Binding-site contacts:
Ligand atom O2 contacts residue PRO44 of chain 1.A at 3.5 Å.
Ligand atom O4 contacts residue SER130 of chain 1.A at 3.0 Å (h-bond).
Ligand atom C1 contacts residue MET131 of chain 1.A at 3.8 Å (hydrophobic).
Ligand atom O5 contacts residue MET131 of chain 1.A at 4.2 Å.
Ligand atom C3 contacts residue ASP134 of chain 1.A at 4.5 Å.
Ligand atom C4 contacts residue ILE41 of chain 1.A at 4.4 Å (hydrophobic).
Ligand atom C2 contacts residue CA1 of chain 1.D at 3.8 Å.
Ligand atom C4 contacts residue CA1 of chain 1.D at 3.2 Å.
Ligand atom C2 contacts residue SER130 of chain 1.A at 3.4 Å.
Ligand atom O4 contacts residue GLY132 of chain 1.A at 2.8 Å (h-bond).
Ligand atom O2 contacts residue SER130 of chain 1.A at 4.2 Å.
Ligand atom O5 contacts residue GLY132 of chain 1.A at 3.7 Å.
Ligand atom O4 contacts residue MET131 of chain 1.A at 3.9 Å.
Ligand atom O4 contacts residue ASP134 of chain 1.A at 2.7 Å (salt-bridge).
Ligand atom O3 contacts residue THR42 of chain 1.A at 3.3 Å (h-bond).
Ligand atom C5 contacts residue GLY132 of chain 1.A at 4.1 Å.
Ligand atom C1 contacts residue GLY132 of chain 1.A at 4.4 Å.
Ligand atom C2 contacts residue GLY132 of chain 1.A at 4.5 Å.
Ligand atom C4 contacts residue SER130 of chain 1.A at 4.0 Å.
Ligand atom C2 contacts residue MET131 of chain 1.A at 4.4 Å (hydrophobic).
Ligand atom O5 contacts residue SER130 of chain 1.A at 4.5 Å.
Ligand atom O3 contacts residue SER130 of chain 1.A at 3.6 Å.
Ligand atom C6 contacts residue ILE76 of chain 1.A at 4.1 Å (hydrophobic).
Ligand atom O3 contacts residue CA1 of chain 1.D at 2.5 Å.
Ligand atom C3 contacts residue CA1 of chain 1.D at 3.3 Å.
Ligand atom C5 contacts residue ASP134 of chain 1.A at 4.0 Å.
Ligand atom C4 contacts residue ASP134 of chain 1.A at 3.3 Å.
Ligand atom CM contacts residue TYR79 of chain 1.A at 4.2 Å (hydrophobic).
Ligand atom C6 contacts residue TYR79 of chain 1.A at 4.0 Å (hydrophobic).
Ligand atom O3 contacts residue ASP134 of chain 1.A at 3.8 Å.
Ligand atom O5 contacts residue TYR79 of chain 1.A at 3.8 Å.
Ligand atom C3 contacts residue ILE41 of chain 1.A at 4.2 Å (hydrophobic).
Ligand atom C6 contacts residue ASP134 of chain 1.A at 3.5 Å.
Ligand atom C3 contacts residue SER130 of chain 1.A at 3.9 Å.
Ligand atom O4 contacts residue ILE41 of chain 1.A at 4.3 Å.
Ligand atom C6 contacts residue GLY132 of chain 1.A at 3.9 Å.
Ligand atom O3 contacts residue ILE41 of chain 1.A at 2.9 Å (h-bond).
Ligand atom C4 contacts residue GLY132 of chain 1.A at 4.0 Å.
Ligand atom O4 contacts residue CA1 of chain 1.D at 2.4 Å.
Ligand atom C1 contacts residue SER130 of chain 1.A at 4.3 Å.

The protein below binds the small molecule below.
Small molecule (SMILES): C[Se][C@@H]1O[C@@H](C)[C@@H](O)[C@@H](O)[C@@H]1O

Sequence of chain 1.A:
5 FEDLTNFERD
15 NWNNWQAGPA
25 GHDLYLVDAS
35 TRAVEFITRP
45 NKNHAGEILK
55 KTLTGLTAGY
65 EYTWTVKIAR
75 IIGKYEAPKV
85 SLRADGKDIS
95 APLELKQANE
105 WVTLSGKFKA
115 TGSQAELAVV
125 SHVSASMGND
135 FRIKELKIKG